Binding-site contacts:
Ligand atom O05 contacts residue TRP64 of chain 1.O at 3.0 Å (h-bond).
Ligand atom C06 contacts residue PHE86 of chain 1.O at 4.2 Å (hydrophobic).
Ligand atom O16 contacts residue HIS62 of chain 1.O at 3.8 Å.
Ligand atom O05 contacts residue HIS62 of chain 1.O at 3.9 Å.
Ligand atom C07 contacts residue TRP84 of chain 1.O at 3.5 Å (hydrophobic).
Ligand atom O16 contacts residue VAL61 of chain 1.O at 3.8 Å.
Ligand atom C06 contacts residue TRP84 of chain 1.O at 3.8 Å (hydrophobic).
Ligand atom O05 contacts residue TRP70 of chain 1.O at 3.4 Å.
Ligand atom N03 contacts residue SER63 of chain 1.O at 4.1 Å.
Ligand atom O05 contacts residue SER63 of chain 1.O at 3.4 Å.
Ligand atom C04 contacts residue HIS62 of chain 1.O at 3.9 Å.
Ligand atom C08 contacts residue TRP84 of chain 1.O at 4.4 Å (hydrophobic).
Ligand atom O16 contacts residue TRP70 of chain 1.O at 3.6 Å.
Ligand atom C08 contacts residue TRP64 of chain 1.O at 3.6 Å (hydrophobic).
Ligand atom C06 contacts residue TRP64 of chain 1.O at 4.1 Å (hydrophobic).
Ligand atom C4 contacts residue TRP70 of chain 1.O at 4.5 Å (hydrophobic).
Ligand atom O05 contacts residue PHE86 of chain 1.O at 3.3 Å.
Ligand atom C06 contacts residue TRP70 of chain 1.O at 3.5 Å (hydrophobic).
Ligand atom C02 contacts residue TRP64 of chain 1.O at 3.3 Å (hydrophobic).
Ligand atom N03 contacts residue HIS62 of chain 1.O at 3.0 Å (h-bond).
Ligand atom C02 contacts residue HIS62 of chain 1.O at 3.7 Å.
Ligand atom C04 contacts residue SER63 of chain 1.O at 4.1 Å.
Ligand atom O18 contacts residue TRP64 of chain 1.O at 4.3 Å.
Ligand atom N03 contacts residue TRP70 of chain 1.O at 4.2 Å.
Ligand atom C04 contacts residue PHE86 of chain 1.O at 4.2 Å (hydrophobic).
Ligand atom O01 contacts residue TRP64 of chain 1.O at 3.3 Å (h-bond).
Ligand atom N03 contacts residue TRP64 of chain 1.O at 3.1 Å.
Ligand atom O01 contacts residue HIS62 of chain 1.O at 3.5 Å.
Ligand atom O18 contacts residue TRP84 of chain 1.O at 3.8 Å.
Ligand atom C07 contacts residue TRP70 of chain 1.O at 3.6 Å (hydrophobic).
Ligand atom C04 contacts residue TRP64 of chain 1.O at 3.5 Å (hydrophobic).
Ligand atom C04 contacts residue TRP70 of chain 1.O at 3.5 Å (hydrophobic).

The protein below binds the small molecule below.
Small molecule (SMILES): O=C1CC[C@H](N2C(=O)c3ccccc3C2=O)C(=O)N1

Sequence of chain 1.O:
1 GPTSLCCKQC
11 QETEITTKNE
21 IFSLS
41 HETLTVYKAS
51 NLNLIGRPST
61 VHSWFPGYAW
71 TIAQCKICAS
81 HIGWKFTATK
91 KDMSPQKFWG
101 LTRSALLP